A protein and the small-molecule ligand that binds it are described below.
Small molecule (SMILES): CNc1nc(Cl)nc2c(Cc3cccc(Cl)c3)[nH]nc12

Binding-site contacts:
Ligand atom N19 contacts residue SER35 of chain 1.A at 3.8 Å.
Ligand atom N18 contacts residue LYS18 of chain 1.A at 3.4 Å (salt-bridge).
Ligand atom CL06 contacts residue ASN24 of chain 1.A at 3.3 Å.
Ligand atom C10 contacts residue ASP133 of chain 1.A at 3.8 Å.
Ligand atom C20 contacts residue TRP34 of chain 1.A at 3.9 Å (hydrophobic).
Ligand atom C01 contacts residue SER35 of chain 1.A at 3.3 Å.
Ligand atom N19 contacts residue ASP133 of chain 1.A at 3.6 Å (salt-bridge).
Ligand atom N02 contacts residue SER35 of chain 1.A at 2.8 Å (h-bond).
Ligand atom C01 contacts residue ASN24 of chain 1.A at 3.7 Å.
Ligand atom C03 contacts residue TRP34 of chain 1.A at 3.7 Å (hydrophobic).
Ligand atom CL06 contacts residue SER19 of chain 1.A at 3.5 Å.
Ligand atom CL14 contacts residue ALA89 of chain 1.A at 3.2 Å.
Ligand atom C03 contacts residue SER35 of chain 1.A at 3.9 Å.
Ligand atom C08 contacts residue SER19 of chain 1.A at 3.9 Å.
Ligand atom C01 contacts residue TRP34 of chain 1.A at 3.7 Å (hydrophobic).
Ligand atom C09 contacts residue ASP133 of chain 1.A at 3.6 Å.
Ligand atom C12 contacts residue ASN20 of chain 1.A at 3.2 Å.
Ligand atom C10 contacts residue LYS18 of chain 1.A at 3.0 Å.
Ligand atom N07 contacts residue ASN20 of chain 1.A at 3.0 Å (h-bond).
Ligand atom N02 contacts residue LEU96 of chain 1.A at 3.8 Å.
Ligand atom C08 contacts residue ASN20 of chain 1.A at 3.9 Å.
Ligand atom C05 contacts residue PRO88 of chain 1.A at 3.9 Å (hydrophobic).
Ligand atom N04 contacts residue SER19 of chain 1.A at 3.8 Å.
Ligand atom C05 contacts residue SER19 of chain 1.A at 3.5 Å.
Ligand atom CL06 contacts residue PRO88 of chain 1.A at 3.2 Å.
Ligand atom N02 contacts residue TRP34 of chain 1.A at 3.4 Å.
Ligand atom CL14 contacts residue PRO88 of chain 1.A at 3.9 Å.
Ligand atom C08 contacts residue LYS18 of chain 1.A at 3.5 Å.
Ligand atom CL06 contacts residue ASN20 of chain 1.A at 3.3 Å.
Ligand atom CL06 contacts residue ASN21 of chain 1.A at 3.0 Å.
Ligand atom C11 contacts residue ASN20 of chain 1.A at 3.4 Å.
Ligand atom CL14 contacts residue MET91 of chain 1.A at 3.7 Å.
Ligand atom N18 contacts residue ASP133 of chain 1.A at 2.7 Å (salt-bridge).
Ligand atom N07 contacts residue SER19 of chain 1.A at 3.6 Å.
Ligand atom C05 contacts residue ASN20 of chain 1.A at 3.5 Å.
Ligand atom C09 contacts residue LYS18 of chain 1.A at 3.0 Å.
Ligand atom C10 contacts residue ASN20 of chain 1.A at 3.2 Å.
Ligand atom C05 contacts residue ASN24 of chain 1.A at 3.6 Å.
Ligand atom N04 contacts residue ASN24 of chain 1.A at 2.9 Å (h-bond).
Ligand atom C01 contacts residue TRP85 of chain 1.A at 3.4 Å (hydrophobic).

Sequence of chain 1.A:
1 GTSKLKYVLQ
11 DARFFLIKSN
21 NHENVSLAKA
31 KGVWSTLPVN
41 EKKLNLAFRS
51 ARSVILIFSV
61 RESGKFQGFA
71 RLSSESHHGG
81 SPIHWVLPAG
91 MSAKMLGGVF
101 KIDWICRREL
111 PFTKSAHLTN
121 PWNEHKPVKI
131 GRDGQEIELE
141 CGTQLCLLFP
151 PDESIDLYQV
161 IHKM